Binding-site contacts:
Ligand atom N4 contacts residue GLN285 of chain 1.A at 3.0 Å (h-bond).
Ligand atom N2 contacts residue LEU235 of chain 1.A at 3.9 Å.
Ligand atom N4 contacts residue PHE288 of chain 1.A at 3.6 Å.
Ligand atom C16 contacts residue ILE292 of chain 1.A at 3.7 Å (hydrophobic).
Ligand atom O1 contacts residue PHE256 of chain 1.A at 4.0 Å.
Ligand atom O2 contacts residue PHE288 of chain 1.A at 3.6 Å.
Ligand atom C15 contacts residue ILE292 of chain 1.A at 4.0 Å (hydrophobic).
Ligand atom C9 contacts residue ILE252 of chain 1.A at 3.4 Å (hydrophobic).
Ligand atom N1 contacts residue PHE288 of chain 1.A at 3.9 Å.
Ligand atom C13 contacts residue LEU196 of chain 1.A at 3.9 Å (hydrophobic).
Ligand atom C4 contacts residue LEU196 of chain 1.A at 3.8 Å (hydrophobic).
Ligand atom C8 contacts residue GLN285 of chain 1.A at 3.6 Å.
Ligand atom N3 contacts residue ILE252 of chain 1.A at 3.8 Å.
Ligand atom N2 contacts residue PHE288 of chain 1.A at 3.9 Å.
Ligand atom C12 contacts residue PHE288 of chain 1.A at 3.9 Å (hydrophobic).
Ligand atom N1 contacts residue LEU235 of chain 1.A at 3.3 Å.
Ligand atom C6 contacts residue ILE252 of chain 1.A at 3.3 Å (hydrophobic).
Ligand atom C11 contacts residue PHE256 of chain 1.A at 3.9 Å (hydrophobic).
Ligand atom C11 contacts residue MET273 of chain 1.A at 3.6 Å (hydrophobic).
Ligand atom C7 contacts residue PHE288 of chain 1.A at 3.5 Å (hydrophobic).
Ligand atom C18 contacts residue MET273 of chain 1.A at 3.9 Å (hydrophobic).
Ligand atom C10 contacts residue PHE256 of chain 1.A at 3.8 Å (hydrophobic).
Ligand atom N4 contacts residue ILE252 of chain 1.A at 3.9 Å.
Ligand atom C14 contacts residue LEU196 of chain 1.A at 3.5 Å (hydrophobic).
Ligand atom C9 contacts residue PHE288 of chain 1.A at 3.7 Å (hydrophobic).
Ligand atom C5 contacts residue LEU235 of chain 1.A at 4.0 Å (hydrophobic).
Ligand atom C8 contacts residue PHE288 of chain 1.A at 3.6 Å (hydrophobic).
Ligand atom C10 contacts residue PHE288 of chain 1.A at 3.6 Å (hydrophobic).
Ligand atom C5 contacts residue PHE288 of chain 1.A at 3.6 Å (hydrophobic).
Ligand atom O1 contacts residue PHE288 of chain 1.A at 3.5 Å.
Ligand atom N2 contacts residue ILE252 of chain 1.A at 3.6 Å.
Ligand atom C1 contacts residue TYR81 of chain 1.A at 4.0 Å (hydrophobic).
Ligand atom C9 contacts residue GLN238 of chain 1.A at 3.7 Å.
Ligand atom C17 contacts residue PHE288 of chain 1.A at 3.6 Å (hydrophobic).
Ligand atom C2 contacts residue PHE256 of chain 1.A at 4.0 Å (hydrophobic).
Ligand atom C3 contacts residue PHE256 of chain 1.A at 4.0 Å (hydrophobic).
Ligand atom O2 contacts residue MET273 of chain 1.A at 3.6 Å.
Ligand atom N3 contacts residue PHE288 of chain 1.A at 3.4 Å.
Ligand atom C1 contacts residue HIS82 of chain 1.A at 3.6 Å.
Ligand atom C6 contacts residue PHE288 of chain 1.A at 3.5 Å (hydrophobic).

A protein and the small-molecule ligand that binds it are described below.
Small molecule (SMILES): COc1ccccc1CCOc1cncc2nnc(CC(C)C)n12

Sequence of chain 1.A:
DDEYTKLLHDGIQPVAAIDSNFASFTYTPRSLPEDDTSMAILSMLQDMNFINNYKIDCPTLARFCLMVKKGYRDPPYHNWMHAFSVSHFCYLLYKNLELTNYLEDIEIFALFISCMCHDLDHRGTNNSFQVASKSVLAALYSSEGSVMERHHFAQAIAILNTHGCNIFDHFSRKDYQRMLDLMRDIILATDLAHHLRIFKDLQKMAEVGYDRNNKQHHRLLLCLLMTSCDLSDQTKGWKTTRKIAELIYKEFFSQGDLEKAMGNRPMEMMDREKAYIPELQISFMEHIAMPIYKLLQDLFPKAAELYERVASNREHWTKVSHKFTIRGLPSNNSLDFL